Sequence of chain 40.C:
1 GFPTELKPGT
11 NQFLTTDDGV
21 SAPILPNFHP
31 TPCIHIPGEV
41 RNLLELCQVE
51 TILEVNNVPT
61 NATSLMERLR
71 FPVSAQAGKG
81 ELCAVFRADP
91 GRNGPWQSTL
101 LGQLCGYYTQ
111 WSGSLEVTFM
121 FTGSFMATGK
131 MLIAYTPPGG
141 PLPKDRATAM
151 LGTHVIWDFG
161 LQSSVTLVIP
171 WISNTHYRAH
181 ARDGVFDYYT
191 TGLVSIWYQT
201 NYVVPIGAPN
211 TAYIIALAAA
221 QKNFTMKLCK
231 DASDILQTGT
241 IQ

This protein binds this small molecule.
Small molecule (SMILES): CCO/N=C/c1ccc(OCCCCCN2CCN(c3ccncc3)C2=O)cc1

Sequence of chain 40.A:
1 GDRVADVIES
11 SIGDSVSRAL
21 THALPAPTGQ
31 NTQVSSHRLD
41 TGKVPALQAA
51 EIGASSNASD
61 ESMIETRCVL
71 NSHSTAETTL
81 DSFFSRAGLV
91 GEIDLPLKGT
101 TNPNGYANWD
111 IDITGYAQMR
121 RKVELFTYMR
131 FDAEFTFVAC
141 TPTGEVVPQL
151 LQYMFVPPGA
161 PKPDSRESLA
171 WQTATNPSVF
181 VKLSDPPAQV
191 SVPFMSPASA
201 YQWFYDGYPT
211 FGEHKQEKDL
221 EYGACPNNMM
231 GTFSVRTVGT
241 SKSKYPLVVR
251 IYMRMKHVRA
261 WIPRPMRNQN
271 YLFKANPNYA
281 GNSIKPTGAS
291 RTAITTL

Sequence of chain 36.C:
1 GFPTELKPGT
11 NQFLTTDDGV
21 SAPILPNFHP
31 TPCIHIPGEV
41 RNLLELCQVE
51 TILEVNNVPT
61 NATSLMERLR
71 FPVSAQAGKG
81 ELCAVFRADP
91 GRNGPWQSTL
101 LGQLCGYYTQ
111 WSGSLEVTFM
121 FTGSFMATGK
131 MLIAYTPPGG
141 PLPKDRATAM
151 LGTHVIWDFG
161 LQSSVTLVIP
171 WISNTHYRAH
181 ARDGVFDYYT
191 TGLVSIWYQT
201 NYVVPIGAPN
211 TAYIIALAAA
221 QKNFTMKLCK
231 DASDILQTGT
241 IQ

Binding-site contacts:
Ligand atom CAC contacts residue PHE233 of chain 40.A at 3.9 Å (hydrophobic).
Ligand atom CAI contacts residue PHE135 of chain 40.A at 3.7 Å (hydrophobic).
Ligand atom CAD contacts residue THR114 of chain 40.A at 3.6 Å.
Ligand atom CAG contacts residue GLN202 of chain 40.A at 3.5 Å.
Ligand atom CAD contacts residue ASP112 of chain 40.A at 3.7 Å.
Ligand atom CAS contacts residue TYR201 of chain 40.A at 3.7 Å (hydrophobic).
Ligand atom NAT contacts residue PHE155 of chain 40.A at 3.9 Å.
Ligand atom OAB contacts residue ILE113 of chain 40.A at 3.2 Å (h-bond).
Ligand atom CAP contacts residue ILE111 of chain 40.A at 3.6 Å (hydrophobic).
Ligand atom CAC contacts residue PHE137 of chain 40.A at 3.8 Å (hydrophobic).
Ligand atom CAR contacts residue TYR201 of chain 40.A at 3.5 Å (hydrophobic).
Ligand atom CAG contacts residue ASN228 of chain 40.A at 3.2 Å.
Ligand atom CAA contacts residue VAL179 of chain 40.A at 3.3 Å (hydrophobic).
Ligand atom NBC contacts residue TRP203 of chain 40.A at 3.2 Å.
Ligand atom CAA contacts residue TYR153 of chain 40.A at 3.7 Å (hydrophobic).
Ligand atom CAX contacts residue TRP203 of chain 40.A at 3.5 Å (hydrophobic).
Ligand atom CAE contacts residue ASN228 of chain 40.A at 3.4 Å.
Ligand atom CAJ contacts residue PHE155 of chain 40.A at 3.8 Å (hydrophobic).
Ligand atom CAA contacts residue SER178 of chain 40.A at 3.5 Å.
Ligand atom CAF contacts residue TRP203 of chain 40.A at 3.8 Å (hydrophobic).
Ligand atom CAS contacts residue TRP203 of chain 40.A at 3.5 Å (hydrophobic).
Ligand atom CAL contacts residue PHE155 of chain 40.A at 3.7 Å (hydrophobic).
Ligand atom OAW contacts residue MET195 of chain 40.A at 3.3 Å.
Ligand atom CAP contacts residue PHE135 of chain 40.A at 3.6 Å (hydrophobic).
Ligand atom CAF contacts residue ASP112 of chain 40.A at 3.6 Å.
Ligand atom OAW contacts residue ILE111 of chain 40.A at 3.9 Å.
Ligand atom OAB contacts residue TRP203 of chain 40.A at 3.8 Å.
Ligand atom CAI contacts residue VAL192 of chain 40.A at 3.9 Å (hydrophobic).
Ligand atom CAE contacts residue GLN202 of chain 40.A at 3.4 Å.
Ligand atom NBB contacts residue TRP203 of chain 40.A at 3.9 Å.
Ligand atom CBA contacts residue TRP203 of chain 40.A at 3.3 Å (hydrophobic).
Ligand atom CAS contacts residue ASN228 of chain 40.A at 3.7 Å.
Ligand atom CAH contacts residue PHE155 of chain 40.A at 3.7 Å (hydrophobic).
Ligand atom CAG contacts residue TRP203 of chain 40.A at 3.6 Å (hydrophobic).
Ligand atom OAB contacts residue ASP112 of chain 40.A at 3.6 Å.
Ligand atom CAA contacts residue PRO177 of chain 40.A at 3.3 Å (hydrophobic).
Ligand atom CAL contacts residue PRO177 of chain 40.A at 3.7 Å (hydrophobic).
Ligand atom CBA contacts residue ASN228 of chain 40.A at 3.8 Å.
Ligand atom CAK contacts residue PHE135 of chain 40.A at 3.6 Å (hydrophobic).
Ligand atom CAN contacts residue ILE111 of chain 40.A at 3.8 Å (hydrophobic).